Binding-site contacts:
Ligand atom C7 contacts residue ASN32 of chain 1.C at 3.7 Å.
Ligand atom C6 contacts residue THR34 of chain 1.C at 4.4 Å.
Ligand atom C7 contacts residue THR34 of chain 1.C at 4.4 Å.
Ligand atom C8 contacts residue ILE56 of chain 1.D at 3.7 Å (hydrophobic).
Ligand atom O5 contacts residue ASN32 of chain 1.C at 2.3 Å (h-bond).
Ligand atom C8 contacts residue THR34 of chain 1.C at 4.2 Å.
Ligand atom C4 contacts residue ASN32 of chain 1.C at 4.2 Å.
Ligand atom C2 contacts residue ASN32 of chain 1.C at 2.5 Å.
Ligand atom O6 contacts residue LEU52 of chain 1.D at 3.5 Å.
Ligand atom C5 contacts residue THR312 of chain 1.C at 4.0 Å.
Ligand atom O7 contacts residue ASN32 of chain 1.C at 3.8 Å.
Ligand atom C1 contacts residue THR312 of chain 1.C at 3.6 Å.
Ligand atom C5 contacts residue ASN32 of chain 1.C at 3.6 Å.
Ligand atom C3 contacts residue ASN32 of chain 1.C at 3.8 Å.
Ligand atom C6 contacts residue THR312 of chain 1.C at 4.0 Å.
Ligand atom O7 contacts residue THR34 of chain 1.C at 4.1 Å.
Ligand atom C1 contacts residue ASN32 of chain 1.C at 1.4 Å.
Ligand atom C1 contacts residue ALA33 of chain 1.C at 4.3 Å (hydrophobic).
Ligand atom O6 contacts residue THR312 of chain 1.C at 4.0 Å.
Ligand atom C8 contacts residue LEU52 of chain 1.D at 3.9 Å (hydrophobic).
Ligand atom N2 contacts residue ASN32 of chain 1.C at 3.0 Å (h-bond).
Ligand atom C6 contacts residue LEU52 of chain 1.D at 4.0 Å (hydrophobic).
Ligand atom O5 contacts residue THR312 of chain 1.C at 3.0 Å (h-bond).

Sequence of chain 1.C:
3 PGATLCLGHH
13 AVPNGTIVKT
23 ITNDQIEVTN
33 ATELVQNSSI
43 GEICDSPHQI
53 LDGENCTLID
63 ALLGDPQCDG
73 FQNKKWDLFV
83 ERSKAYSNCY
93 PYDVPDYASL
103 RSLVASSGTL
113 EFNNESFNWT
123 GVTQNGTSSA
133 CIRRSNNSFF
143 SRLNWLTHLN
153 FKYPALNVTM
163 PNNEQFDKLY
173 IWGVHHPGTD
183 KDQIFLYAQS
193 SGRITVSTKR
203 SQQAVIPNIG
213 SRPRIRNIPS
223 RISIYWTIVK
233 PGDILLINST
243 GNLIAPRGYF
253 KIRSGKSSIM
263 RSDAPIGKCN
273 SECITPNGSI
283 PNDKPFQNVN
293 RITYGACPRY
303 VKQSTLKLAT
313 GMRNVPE

This small molecule binds to this protein.
Small molecule (SMILES): CC(=O)N[C@H]1[C@H](O[C@H]2[C@H](O)[C@@H](NC(C)=O)CO[C@@H]2CO)O[C@H](CO)[C@@H](O[C@@H]2O[C@H](CO)[C@@H](O)[C@H](O[C@H]3O[C@H](CO)[C@@H](O)[C@H](O)[C@@H]3O)[C@@H]2O)[C@@H]1O

Sequence of chain 1.D:
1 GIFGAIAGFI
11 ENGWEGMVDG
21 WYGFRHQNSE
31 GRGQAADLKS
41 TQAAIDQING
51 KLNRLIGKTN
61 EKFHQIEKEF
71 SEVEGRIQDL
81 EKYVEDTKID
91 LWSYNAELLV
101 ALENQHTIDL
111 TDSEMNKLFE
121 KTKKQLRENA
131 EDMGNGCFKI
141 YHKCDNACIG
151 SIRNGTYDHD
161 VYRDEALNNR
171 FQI